Sequence of chain 1.B:
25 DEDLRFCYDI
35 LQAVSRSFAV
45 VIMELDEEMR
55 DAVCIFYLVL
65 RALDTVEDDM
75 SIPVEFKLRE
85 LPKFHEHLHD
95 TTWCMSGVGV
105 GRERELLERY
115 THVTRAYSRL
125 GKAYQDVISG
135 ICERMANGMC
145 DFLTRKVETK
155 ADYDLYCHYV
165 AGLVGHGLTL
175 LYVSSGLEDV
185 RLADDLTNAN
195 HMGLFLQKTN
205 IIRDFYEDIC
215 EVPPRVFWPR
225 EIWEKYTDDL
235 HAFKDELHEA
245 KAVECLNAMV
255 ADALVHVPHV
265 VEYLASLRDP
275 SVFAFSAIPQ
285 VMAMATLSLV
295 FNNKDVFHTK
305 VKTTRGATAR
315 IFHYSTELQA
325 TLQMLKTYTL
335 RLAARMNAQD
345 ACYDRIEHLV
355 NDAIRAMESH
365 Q

Binding-site contacts:
Ligand atom C9 contacts residue RWZ1 of chain 1.H at 3.9 Å.
Ligand atom C4 contacts residue RWZ1 of chain 1.H at 3.9 Å.
Ligand atom C11 contacts residue LEU172 of chain 1.B at 3.6 Å (hydrophobic).
Ligand atom C1 contacts residue SER41 of chain 1.B at 3.4 Å.
Ligand atom O2B contacts residue SER41 of chain 1.B at 2.7 Å (h-bond).
Ligand atom PB contacts residue SER39 of chain 1.B at 3.5 Å.
Ligand atom C14 contacts residue LEU172 of chain 1.B at 3.8 Å (hydrophobic).
Ligand atom C4 contacts residue PHE42 of chain 1.B at 3.5 Å (hydrophobic).
Ligand atom C14 contacts residue MET196 of chain 1.B at 3.8 Å (hydrophobic).
Ligand atom C3 contacts residue RWZ1 of chain 1.H at 4.0 Å.
Ligand atom C14 contacts residue TYR176 of chain 1.B at 3.4 Å (hydrophobic).
Ligand atom C6 contacts residue RWZ1 of chain 1.H at 3.6 Å.
Ligand atom O2B contacts residue SER39 of chain 1.B at 2.5 Å (h-bond).
Ligand atom C12 contacts residue GLY169 of chain 1.B at 3.7 Å.
Ligand atom O2A contacts residue ASN204 of chain 1.B at 4.0 Å.
Ligand atom C9 contacts residue ALA165 of chain 1.B at 3.6 Å (hydrophobic).
Ligand atom O3A contacts residue SER41 of chain 1.B at 2.5 Å (h-bond).
Ligand atom C10 contacts residue GLY197 of chain 1.B at 3.9 Å.
Ligand atom C7 contacts residue LEU200 of chain 1.B at 3.4 Å (hydrophobic).
Ligand atom PB contacts residue SER41 of chain 1.B at 3.2 Å.
Ligand atom C14 contacts residue SER280 of chain 1.B at 3.8 Å.
Ligand atom O2A contacts residue RWZ1 of chain 1.H at 3.5 Å.
Ligand atom C9 contacts residue VAL168 of chain 1.B at 3.4 Å (hydrophobic).
Ligand atom PA contacts residue SER41 of chain 1.B at 3.2 Å.
Ligand atom C3 contacts residue PHE42 of chain 1.B at 3.8 Å (hydrophobic).
Ligand atom C13 contacts residue MET196 of chain 1.B at 3.6 Å (hydrophobic).
Ligand atom C15 contacts residue ALA193 of chain 1.B at 4.0 Å (hydrophobic).
Ligand atom O3B contacts residue SER39 of chain 1.B at 3.7 Å.
Ligand atom O1A contacts residue SER41 of chain 1.B at 3.9 Å.
Ligand atom C15 contacts residue GLY169 of chain 1.B at 3.8 Å.
Ligand atom C8 contacts residue LEU200 of chain 1.B at 3.6 Å (hydrophobic).
Ligand atom O2B contacts residue PHE42 of chain 1.B at 3.8 Å.
Ligand atom C12 contacts residue MET196 of chain 1.B at 3.8 Å (hydrophobic).
Ligand atom O3B contacts residue RWZ1 of chain 1.H at 3.3 Å.
Ligand atom C1 contacts residue PHE42 of chain 1.B at 3.9 Å (hydrophobic).
Ligand atom C15 contacts residue MET196 of chain 1.B at 3.5 Å (hydrophobic).
Ligand atom C15 contacts residue TYR267 of chain 1.B at 3.6 Å (hydrophobic).
Ligand atom C13 contacts residue GLY169 of chain 1.B at 4.0 Å.
Ligand atom C10 contacts residue LEU200 of chain 1.B at 3.5 Å (hydrophobic).
Ligand atom S1 contacts residue SER41 of chain 1.B at 2.9 Å (h-bond).

The small molecule below binds the protein below.
Small molecule (SMILES): CC(C)=CCC/C(C)=C/CC/C(C)=C/CS[P](=O)(O)OP(=O)(O)O